Sequence of chain 1.J:
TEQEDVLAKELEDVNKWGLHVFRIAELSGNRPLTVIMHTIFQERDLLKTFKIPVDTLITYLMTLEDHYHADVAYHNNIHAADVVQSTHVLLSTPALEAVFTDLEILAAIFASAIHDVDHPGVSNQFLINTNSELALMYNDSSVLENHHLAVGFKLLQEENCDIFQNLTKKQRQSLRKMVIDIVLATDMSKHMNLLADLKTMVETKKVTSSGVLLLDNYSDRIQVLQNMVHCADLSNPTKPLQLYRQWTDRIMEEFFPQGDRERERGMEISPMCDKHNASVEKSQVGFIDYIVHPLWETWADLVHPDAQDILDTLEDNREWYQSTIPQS

Binding-site contacts:
Ligand atom C12 contacts residue PHE287 of chain 1.J at 3.9 Å (hydrophobic).
Ligand atom C19 contacts residue SER283 of chain 1.J at 4.1 Å.
Ligand atom C19 contacts residue MET272 of chain 1.J at 3.4 Å (hydrophobic).
Ligand atom F16 contacts residue ASN236 of chain 1.J at 3.0 Å.
Ligand atom C13 contacts residue PHE287 of chain 1.J at 3.9 Å (hydrophobic).
Ligand atom O15 contacts residue GLN284 of chain 1.J at 3.3 Å (h-bond).
Ligand atom C11 contacts residue PHE287 of chain 1.J at 3.6 Å (hydrophobic).
Ligand atom C10 contacts residue GLN284 of chain 1.J at 4.1 Å.
Ligand atom C13 contacts residue ILE251 of chain 1.J at 4.1 Å (hydrophobic).
Ligand atom C10 contacts residue PHE287 of chain 1.J at 3.6 Å (hydrophobic).
Ligand atom C9 contacts residue PHE255 of chain 1.J at 4.2 Å (hydrophobic).
Ligand atom C14 contacts residue TYR244 of chain 1.J at 3.8 Å (hydrophobic).
Ligand atom C14 contacts residue ASN236 of chain 1.J at 4.2 Å.
Ligand atom O15 contacts residue PHE287 of chain 1.J at 4.0 Å.
Ligand atom O1 contacts residue MET188 of chain 1.J at 3.3 Å.
Ligand atom C9 contacts residue PHE287 of chain 1.J at 3.7 Å (hydrophobic).
Ligand atom F16 contacts residue PRO237 of chain 1.J at 3.6 Å.
Ligand atom C19 contacts residue PHE287 of chain 1.J at 3.7 Å (hydrophobic).
Ligand atom O18 contacts residue GLN284 of chain 1.J at 3.0 Å (h-bond).
Ligand atom C7 contacts residue MET188 of chain 1.J at 3.9 Å (hydrophobic).
Ligand atom F17 contacts residue TRP247 of chain 1.J at 3.3 Å.
Ligand atom C12 contacts residue TYR74 of chain 1.J at 4.2 Å (hydrophobic).
Ligand atom F17 contacts residue ASN236 of chain 1.J at 3.6 Å.
Ligand atom C11 contacts residue GLN284 of chain 1.J at 4.2 Å.
Ligand atom F16 contacts residue TYR244 of chain 1.J at 3.5 Å.
Ligand atom O18 contacts residue PHE287 of chain 1.J at 3.6 Å.
Ligand atom F17 contacts residue THR248 of chain 1.J at 3.3 Å.
Ligand atom C11 contacts residue ILE251 of chain 1.J at 3.9 Å (hydrophobic).
Ligand atom C19 contacts residue GLN284 of chain 1.J at 3.5 Å.
Ligand atom C2 contacts residue MET188 of chain 1.J at 3.7 Å (hydrophobic).
Ligand atom C14 contacts residue GLN284 of chain 1.J at 3.6 Å.
Ligand atom O15 contacts residue ILE251 of chain 1.J at 3.8 Å.
Ligand atom C8 contacts residue PHE287 of chain 1.J at 3.7 Å (hydrophobic).
Ligand atom F17 contacts residue TYR74 of chain 1.J at 4.0 Å.
Ligand atom C12 contacts residue ILE251 of chain 1.J at 4.0 Å (hydrophobic).
Ligand atom C14 contacts residue THR248 of chain 1.J at 3.6 Å.
Ligand atom F16 contacts residue GLN284 of chain 1.J at 4.1 Å.
Ligand atom F17 contacts residue ILE251 of chain 1.J at 3.5 Å.
Ligand atom N4 contacts residue PHE255 of chain 1.J at 4.0 Å.
Ligand atom C14 contacts residue ILE251 of chain 1.J at 4.1 Å (hydrophobic).

A protein and the small-molecule ligand that binds it are described below.
Small molecule (SMILES): COc1cc(-c2ccc(=O)[nH]n2)ccc1OC(F)F